Sequence of chain 1.A:
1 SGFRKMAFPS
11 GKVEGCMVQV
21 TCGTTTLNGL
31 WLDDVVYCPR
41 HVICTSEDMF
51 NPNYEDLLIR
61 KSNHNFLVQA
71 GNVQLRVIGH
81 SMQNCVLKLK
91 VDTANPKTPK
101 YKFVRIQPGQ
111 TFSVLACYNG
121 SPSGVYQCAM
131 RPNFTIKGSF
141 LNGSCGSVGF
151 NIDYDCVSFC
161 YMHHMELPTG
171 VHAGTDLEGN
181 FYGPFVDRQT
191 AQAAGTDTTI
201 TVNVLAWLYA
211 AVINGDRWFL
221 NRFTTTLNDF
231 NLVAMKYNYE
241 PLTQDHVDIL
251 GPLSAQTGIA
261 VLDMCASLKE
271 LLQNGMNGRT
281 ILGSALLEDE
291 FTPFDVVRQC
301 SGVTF

Binding-site contacts:
Ligand atom F3 contacts residue MET165 of chain 1.A at 3.0 Å.
Ligand atom C9 contacts residue HIS164 of chain 1.A at 3.7 Å.
Ligand atom F2 contacts residue MET165 of chain 1.A at 3.0 Å.
Ligand atom O1 contacts residue PHE140 of chain 1.A at 3.6 Å.
Ligand atom N5 contacts residue CYS145 of chain 1.A at 3.2 Å (h-bond).
Ligand atom F2 contacts residue GLN192 of chain 1.A at 3.2 Å.
Ligand atom C4 contacts residue CYS145 of chain 1.A at 3.5 Å (hydrophobic).
Ligand atom C3 contacts residue GLY143 of chain 1.A at 3.7 Å.
Ligand atom N5 contacts residue ASN142 of chain 1.A at 3.6 Å.
Ligand atom O1 contacts residue HIS172 of chain 1.A at 3.4 Å.
Ligand atom C17 contacts residue GLU166 of chain 1.A at 3.5 Å.
Ligand atom N5 contacts residue SER144 of chain 1.A at 3.1 Å (h-bond).
Ligand atom C10 contacts residue GLN189 of chain 1.A at 3.4 Å.
Ligand atom C19 contacts residue ARG188 of chain 1.A at 3.6 Å.
Ligand atom O2 contacts residue ASN142 of chain 1.A at 3.6 Å (h-bond).
Ligand atom O4 contacts residue ARG188 of chain 1.A at 3.6 Å.
Ligand atom C20 contacts residue HIS41 of chain 1.A at 3.6 Å.
Ligand atom C2 contacts residue ASN142 of chain 1.A at 3.7 Å.
Ligand atom N4 contacts residue GLU166 of chain 1.A at 2.9 Å (salt-bridge).
Ligand atom F3 contacts residue GLU166 of chain 1.A at 2.8 Å.
Ligand atom N5 contacts residue GLY143 of chain 1.A at 2.6 Å (h-bond).
Ligand atom O3 contacts residue GLU166 of chain 1.A at 3.1 Å (salt-bridge).
Ligand atom C3 contacts residue CYS145 of chain 1.A at 2.5 Å (hydrophobic).
Ligand atom N1 contacts residue CYS145 of chain 1.A at 3.1 Å (h-bond).
Ligand atom O1 contacts residue GLU166 of chain 1.A at 3.3 Å.
Ligand atom C22 contacts residue MET165 of chain 1.A at 3.4 Å (hydrophobic).
Ligand atom C20 contacts residue MET49 of chain 1.A at 3.6 Å (hydrophobic).
Ligand atom C4 contacts residue LEU141 of chain 1.A at 3.6 Å (hydrophobic).
Ligand atom F3 contacts residue LEU167 of chain 1.A at 3.6 Å.
Ligand atom O3 contacts residue MET165 of chain 1.A at 3.5 Å.
Ligand atom N1 contacts residue HIS164 of chain 1.A at 3.1 Å (h-bond).
Ligand atom N2 contacts residue GLU166 of chain 1.A at 3.1 Å (salt-bridge).
Ligand atom C5 contacts residue LEU141 of chain 1.A at 3.6 Å (hydrophobic).
Ligand atom O1 contacts residue HIS163 of chain 1.A at 2.8 Å (h-bond).
Ligand atom C22 contacts residue GLU166 of chain 1.A at 3.6 Å.
Ligand atom C8 contacts residue GLU166 of chain 1.A at 3.5 Å.
Ligand atom C2 contacts residue CYS145 of chain 1.A at 3.2 Å (hydrophobic).
Ligand atom F2 contacts residue THR190 of chain 1.A at 3.3 Å.
Ligand atom C20 contacts residue TYR54 of chain 1.A at 3.6 Å (hydrophobic).
Ligand atom O4 contacts residue GLN189 of chain 1.A at 3.3 Å.

A protein and the small-molecule ligand that binds it are described below.
Small molecule (SMILES): [H]/N=C/[C@H](C[C@@H]1CCNC1=O)NC(=O)[C@@H]1[C@@H]2[C@H](CN1C(=O)[C@@H](NC(=O)C(F)(F)F)C(C)(C)C)C2(C)C